This protein binds this small molecule.
Small molecule (SMILES): Nc1nc2[nH]cnc2c(=O)[nH]1

Sequence of chain 1.IB:
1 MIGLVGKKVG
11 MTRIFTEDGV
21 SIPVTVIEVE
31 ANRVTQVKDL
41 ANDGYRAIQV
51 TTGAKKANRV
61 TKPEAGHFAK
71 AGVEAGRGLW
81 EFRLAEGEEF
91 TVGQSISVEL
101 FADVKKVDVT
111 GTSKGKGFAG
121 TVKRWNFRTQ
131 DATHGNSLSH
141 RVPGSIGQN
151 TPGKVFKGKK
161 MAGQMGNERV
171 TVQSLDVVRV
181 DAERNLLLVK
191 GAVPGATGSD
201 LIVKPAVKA

Binding-site contacts:
Ligand atom C8 contacts residue ASN58 of chain 1.IB at 4.4 Å.
Ligand atom C8 contacts residue ARG59 of chain 1.IB at 3.9 Å.
Ligand atom N9 contacts residue ARG59 of chain 1.IB at 4.0 Å.